Sequence of chain 1.C:
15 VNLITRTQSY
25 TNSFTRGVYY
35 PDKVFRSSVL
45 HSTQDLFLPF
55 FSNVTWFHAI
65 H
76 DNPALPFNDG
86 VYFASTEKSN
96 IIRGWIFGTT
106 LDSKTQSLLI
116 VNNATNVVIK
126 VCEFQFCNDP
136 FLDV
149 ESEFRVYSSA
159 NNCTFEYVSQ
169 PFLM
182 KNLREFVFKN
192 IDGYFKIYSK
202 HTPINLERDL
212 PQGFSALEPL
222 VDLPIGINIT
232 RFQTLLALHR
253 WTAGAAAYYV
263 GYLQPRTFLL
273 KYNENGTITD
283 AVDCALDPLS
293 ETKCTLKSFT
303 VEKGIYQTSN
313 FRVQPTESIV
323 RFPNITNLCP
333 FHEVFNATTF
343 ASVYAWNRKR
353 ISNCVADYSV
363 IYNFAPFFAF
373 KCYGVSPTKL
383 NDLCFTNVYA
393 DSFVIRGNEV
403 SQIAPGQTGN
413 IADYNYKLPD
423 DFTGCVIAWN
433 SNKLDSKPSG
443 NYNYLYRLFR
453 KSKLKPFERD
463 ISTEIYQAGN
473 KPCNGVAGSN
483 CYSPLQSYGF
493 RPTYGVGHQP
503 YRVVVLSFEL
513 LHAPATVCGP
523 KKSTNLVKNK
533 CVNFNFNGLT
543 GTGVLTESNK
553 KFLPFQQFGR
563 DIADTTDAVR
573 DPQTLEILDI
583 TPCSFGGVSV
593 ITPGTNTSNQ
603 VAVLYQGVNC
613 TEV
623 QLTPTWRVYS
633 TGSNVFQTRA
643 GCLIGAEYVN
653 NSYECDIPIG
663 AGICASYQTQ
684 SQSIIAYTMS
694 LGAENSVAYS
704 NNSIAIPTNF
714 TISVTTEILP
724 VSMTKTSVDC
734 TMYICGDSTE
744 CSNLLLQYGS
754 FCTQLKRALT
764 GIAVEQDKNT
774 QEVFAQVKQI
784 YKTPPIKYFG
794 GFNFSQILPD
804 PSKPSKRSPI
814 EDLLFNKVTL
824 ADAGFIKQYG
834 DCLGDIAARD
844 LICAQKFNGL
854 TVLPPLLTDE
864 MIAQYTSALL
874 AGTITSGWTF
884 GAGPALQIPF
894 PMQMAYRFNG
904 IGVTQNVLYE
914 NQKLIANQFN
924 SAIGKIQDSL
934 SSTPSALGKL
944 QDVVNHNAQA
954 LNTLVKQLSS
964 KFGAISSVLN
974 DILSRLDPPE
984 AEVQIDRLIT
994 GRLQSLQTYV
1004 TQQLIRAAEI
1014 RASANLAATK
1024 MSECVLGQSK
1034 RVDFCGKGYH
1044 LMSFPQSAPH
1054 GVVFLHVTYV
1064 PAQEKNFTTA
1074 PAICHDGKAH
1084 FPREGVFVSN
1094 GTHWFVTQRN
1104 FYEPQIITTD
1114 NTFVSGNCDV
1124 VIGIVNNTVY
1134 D

Sequence of chain 1.B:
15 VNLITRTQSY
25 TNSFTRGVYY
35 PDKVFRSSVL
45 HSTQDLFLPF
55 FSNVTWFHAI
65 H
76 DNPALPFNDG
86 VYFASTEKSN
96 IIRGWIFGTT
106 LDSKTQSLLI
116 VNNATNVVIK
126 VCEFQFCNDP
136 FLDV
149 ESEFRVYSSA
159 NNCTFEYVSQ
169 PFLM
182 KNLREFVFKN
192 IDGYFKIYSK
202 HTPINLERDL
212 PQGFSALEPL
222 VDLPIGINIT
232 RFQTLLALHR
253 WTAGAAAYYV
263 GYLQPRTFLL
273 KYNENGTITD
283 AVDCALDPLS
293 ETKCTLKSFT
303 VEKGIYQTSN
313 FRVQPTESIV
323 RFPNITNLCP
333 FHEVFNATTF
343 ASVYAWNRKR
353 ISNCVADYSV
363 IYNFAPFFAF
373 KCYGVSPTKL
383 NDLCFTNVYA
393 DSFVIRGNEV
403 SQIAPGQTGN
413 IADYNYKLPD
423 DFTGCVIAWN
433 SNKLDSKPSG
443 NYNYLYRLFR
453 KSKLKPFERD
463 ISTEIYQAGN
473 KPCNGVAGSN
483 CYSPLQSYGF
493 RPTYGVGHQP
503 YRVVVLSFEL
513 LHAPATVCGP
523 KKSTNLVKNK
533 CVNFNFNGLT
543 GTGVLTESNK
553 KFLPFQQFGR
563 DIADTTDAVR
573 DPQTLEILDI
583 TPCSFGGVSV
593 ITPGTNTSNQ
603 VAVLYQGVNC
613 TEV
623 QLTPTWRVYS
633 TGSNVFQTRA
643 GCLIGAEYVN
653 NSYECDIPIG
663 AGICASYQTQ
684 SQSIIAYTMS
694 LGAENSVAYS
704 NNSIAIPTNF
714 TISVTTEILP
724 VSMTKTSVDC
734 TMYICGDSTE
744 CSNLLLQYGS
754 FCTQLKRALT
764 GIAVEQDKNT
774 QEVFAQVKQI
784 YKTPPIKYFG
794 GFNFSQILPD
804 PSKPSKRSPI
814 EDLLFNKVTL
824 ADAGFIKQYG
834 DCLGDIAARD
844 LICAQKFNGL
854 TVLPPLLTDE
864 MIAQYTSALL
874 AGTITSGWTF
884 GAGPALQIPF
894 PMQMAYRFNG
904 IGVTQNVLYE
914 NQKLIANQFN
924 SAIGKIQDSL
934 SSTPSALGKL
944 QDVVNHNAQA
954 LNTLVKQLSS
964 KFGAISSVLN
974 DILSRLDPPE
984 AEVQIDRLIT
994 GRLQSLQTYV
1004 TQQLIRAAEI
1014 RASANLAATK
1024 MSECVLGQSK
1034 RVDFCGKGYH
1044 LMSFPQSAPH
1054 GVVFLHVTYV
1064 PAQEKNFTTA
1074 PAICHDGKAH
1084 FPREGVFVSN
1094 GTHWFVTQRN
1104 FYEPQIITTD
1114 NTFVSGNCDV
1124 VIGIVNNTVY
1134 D

Binding-site contacts:
Ligand atom C4 contacts residue ASN611 of chain 1.B at 4.2 Å.
Ligand atom C3 contacts residue ASN611 of chain 1.B at 3.8 Å.
Ligand atom C8 contacts residue ASN611 of chain 1.B at 3.9 Å.
Ligand atom C5 contacts residue THR613 of chain 1.B at 4.3 Å.
Ligand atom O5 contacts residue ASN611 of chain 1.B at 2.4 Å (h-bond).
Ligand atom C1 contacts residue THR613 of chain 1.B at 4.2 Å.
Ligand atom N2 contacts residue ASN611 of chain 1.B at 2.9 Å (h-bond).
Ligand atom C7 contacts residue ASN611 of chain 1.B at 3.5 Å.
Ligand atom C2 contacts residue ASN611 of chain 1.B at 2.5 Å.
Ligand atom C1 contacts residue GLU614 of chain 1.B at 4.4 Å.
Ligand atom O7 contacts residue GLN831 of chain 1.C at 4.4 Å.
Ligand atom C5 contacts residue ASN611 of chain 1.B at 3.7 Å.
Ligand atom O5 contacts residue GLU614 of chain 1.B at 4.3 Å.
Ligand atom C1 contacts residue ASN611 of chain 1.B at 1.4 Å.
Ligand atom O7 contacts residue ASN611 of chain 1.B at 3.7 Å.
Ligand atom O5 contacts residue THR613 of chain 1.B at 3.5 Å (h-bond).
Ligand atom C6 contacts residue THR613 of chain 1.B at 4.3 Å.
Ligand atom C8 contacts residue ILE829 of chain 1.C at 4.4 Å (hydrophobic).

This small molecule binds to this protein.
Small molecule (SMILES): CC(=O)N[C@@H]1[C@@H](O)[C@H](O)[C@@H](CO)O[C@H]1O